A protein and the small-molecule ligand that binds it are described below.
Small molecule (SMILES): CC(=O)N[C@H]1[C@H]([C@H](O)[C@H](O)CO)O[C@@](O[C@H](CO)[C@@H](O)[C@@H]2O[C@@H](C(=O)O)C[C@H](O)[C@H]2NC(C)=O)(C(=O)O)C[C@@H]1O

Sequence of chain 36.B:
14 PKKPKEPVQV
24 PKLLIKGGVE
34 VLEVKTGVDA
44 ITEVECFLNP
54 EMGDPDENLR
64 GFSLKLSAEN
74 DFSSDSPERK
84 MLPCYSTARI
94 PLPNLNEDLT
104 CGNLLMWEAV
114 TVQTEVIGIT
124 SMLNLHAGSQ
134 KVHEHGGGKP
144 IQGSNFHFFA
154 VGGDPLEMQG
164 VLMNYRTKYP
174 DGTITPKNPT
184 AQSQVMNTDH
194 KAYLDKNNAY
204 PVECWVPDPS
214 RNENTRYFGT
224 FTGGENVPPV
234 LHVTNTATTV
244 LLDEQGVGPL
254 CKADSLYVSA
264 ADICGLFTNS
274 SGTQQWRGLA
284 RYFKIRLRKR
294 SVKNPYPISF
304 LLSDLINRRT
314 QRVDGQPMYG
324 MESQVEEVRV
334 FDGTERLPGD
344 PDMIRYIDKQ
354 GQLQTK

Sequence of chain 36.E:
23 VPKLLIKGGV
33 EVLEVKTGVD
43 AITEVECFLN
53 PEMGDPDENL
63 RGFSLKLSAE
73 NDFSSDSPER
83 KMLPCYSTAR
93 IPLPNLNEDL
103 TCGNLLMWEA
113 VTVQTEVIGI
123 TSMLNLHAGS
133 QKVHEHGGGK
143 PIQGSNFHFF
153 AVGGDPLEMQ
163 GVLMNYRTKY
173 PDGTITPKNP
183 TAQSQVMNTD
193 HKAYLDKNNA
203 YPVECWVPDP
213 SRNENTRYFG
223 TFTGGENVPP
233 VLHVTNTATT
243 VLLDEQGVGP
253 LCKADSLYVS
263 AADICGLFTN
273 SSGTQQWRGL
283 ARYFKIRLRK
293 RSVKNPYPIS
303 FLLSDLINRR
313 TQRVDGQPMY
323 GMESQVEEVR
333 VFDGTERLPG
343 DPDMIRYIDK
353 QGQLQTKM

Sequence of chain 36.A:
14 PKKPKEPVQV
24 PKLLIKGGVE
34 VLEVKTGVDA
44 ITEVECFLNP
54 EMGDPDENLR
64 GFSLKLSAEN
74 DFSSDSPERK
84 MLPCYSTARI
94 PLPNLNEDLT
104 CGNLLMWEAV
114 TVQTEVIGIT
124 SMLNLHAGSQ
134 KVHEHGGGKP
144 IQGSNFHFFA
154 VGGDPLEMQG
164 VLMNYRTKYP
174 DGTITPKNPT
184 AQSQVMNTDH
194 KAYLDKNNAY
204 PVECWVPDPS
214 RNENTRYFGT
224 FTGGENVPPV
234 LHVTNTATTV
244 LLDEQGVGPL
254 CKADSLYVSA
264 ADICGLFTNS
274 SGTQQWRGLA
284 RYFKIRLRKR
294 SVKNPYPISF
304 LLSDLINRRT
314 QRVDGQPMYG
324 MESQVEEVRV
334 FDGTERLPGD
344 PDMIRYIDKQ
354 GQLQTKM

Binding-site contacts:
Ligand atom O1A contacts residue SER274 of chain 36.A at 2.3 Å (h-bond).
Ligand atom O1B contacts residue LYS68 of chain 36.A at 3.7 Å.
Ligand atom C9 contacts residue LEU67 of chain 36.A at 3.9 Å (hydrophobic).
Ligand atom O10 contacts residue PHE75 of chain 36.B at 3.5 Å.
Ligand atom C11 contacts residue HIS138 of chain 36.E at 3.4 Å.
Ligand atom O1B contacts residue ASN272 of chain 36.A at 3.7 Å.
Ligand atom O1B contacts residue SER274 of chain 36.A at 3.9 Å.
Ligand atom O8 contacts residue ASN272 of chain 36.A at 3.5 Å (h-bond).
Ligand atom C7 contacts residue GLN278 of chain 36.A at 3.8 Å.
Ligand atom O8 contacts residue GLN278 of chain 36.A at 3.5 Å (h-bond).
Ligand atom C6 contacts residue ASN272 of chain 36.A at 3.5 Å.
Ligand atom C5 contacts residue ASN272 of chain 36.A at 3.9 Å.
Ligand atom O10 contacts residue LEU62 of chain 36.A at 3.6 Å.
Ligand atom C1 contacts residue LYS68 of chain 36.A at 3.8 Å.
Ligand atom C11 contacts residue ASN272 of chain 36.A at 3.4 Å.
Ligand atom O9 contacts residue LEU67 of chain 36.A at 3.2 Å.
Ligand atom O1A contacts residue THR276 of chain 36.A at 3.4 Å (h-bond).
Ligand atom O1A contacts residue LYS68 of chain 36.A at 3.2 Å (salt-bridge).
Ligand atom C11 contacts residue GLN278 of chain 36.A at 3.4 Å.
Ligand atom C10 contacts residue ASN272 of chain 36.A at 3.7 Å.
Ligand atom O1B contacts residue THR276 of chain 36.A at 2.8 Å (h-bond).
Ligand atom C4 contacts residue ASN272 of chain 36.A at 4.0 Å.
Ligand atom C10 contacts residue PHE75 of chain 36.B at 3.9 Å (hydrophobic).
Ligand atom C11 contacts residue THR276 of chain 36.A at 3.7 Å.
Ligand atom O8 contacts residue THR276 of chain 36.A at 3.2 Å.
Ligand atom C9 contacts residue LYS68 of chain 36.A at 3.8 Å.
Ligand atom C1 contacts residue THR276 of chain 36.A at 3.5 Å.
Ligand atom N5 contacts residue ASN272 of chain 36.A at 3.1 Å (h-bond).
Ligand atom C11 contacts residue PHE65 of chain 36.A at 3.7 Å (hydrophobic).
Ligand atom C11 contacts residue PHE75 of chain 36.B at 3.5 Å (hydrophobic).
Ligand atom C10 contacts residue LEU62 of chain 36.A at 3.9 Å (hydrophobic).
Ligand atom C11 contacts residue LEU62 of chain 36.A at 4.0 Å (hydrophobic).
Ligand atom N5 contacts residue GLN278 of chain 36.A at 3.7 Å.
Ligand atom C10 contacts residue GLN278 of chain 36.A at 4.0 Å.
Ligand atom O8 contacts residue LYS68 of chain 36.A at 3.9 Å.
Ligand atom O9 contacts residue LYS68 of chain 36.A at 2.8 Å (salt-bridge).
Ligand atom C11 contacts residue PHE270 of chain 36.A at 3.8 Å (hydrophobic).
Ligand atom C9 contacts residue GLN278 of chain 36.A at 3.2 Å.
Ligand atom C8 contacts residue GLN278 of chain 36.A at 3.7 Å.
Ligand atom C1 contacts residue SER274 of chain 36.A at 3.4 Å.